Binding-site contacts:
Ligand atom C12 contacts residue LEU121 of chain 1.A at 3.7 Å (hydrophobic).
Ligand atom C30 contacts residue LYS267 of chain 1.A at 3.8 Å.
Ligand atom C30 contacts residue ASP347 of chain 1.A at 3.7 Å.
Ligand atom O9 contacts residue ARG269 of chain 1.A at 3.8 Å.
Ligand atom F17 contacts residue LEU117 of chain 1.A at 3.4 Å.
Ligand atom C24 contacts residue TYR261 of chain 1.A at 3.8 Å (hydrophobic).
Ligand atom N4 contacts residue ARG269 of chain 1.A at 2.9 Å (salt-bridge).
Ligand atom N5 contacts residue ARG269 of chain 1.A at 3.7 Å.
Ligand atom C12 contacts residue LYS120 of chain 1.A at 3.5 Å.
Ligand atom C13 contacts residue MET343 of chain 1.A at 3.5 Å (hydrophobic).
Ligand atom O9 contacts residue LYS120 of chain 1.A at 4.0 Å.
Ligand atom C23 contacts residue ARG269 of chain 1.A at 3.7 Å.
Ligand atom C11 contacts residue LYS120 of chain 1.A at 3.5 Å.
Ligand atom F27 contacts residue GLN264 of chain 1.A at 3.6 Å.
Ligand atom C13 contacts residue GLU339 of chain 1.A at 3.2 Å.
Ligand atom C15 contacts residue GLU339 of chain 1.A at 4.0 Å.
Ligand atom N6 contacts residue ARG269 of chain 1.A at 3.3 Å (salt-bridge).
Ligand atom C10 contacts residue LYS120 of chain 1.A at 3.9 Å.
Ligand atom C14 contacts residue GLU339 of chain 1.A at 3.2 Å.
Ligand atom C12 contacts residue GLU339 of chain 1.A at 4.0 Å.
Ligand atom C29 contacts residue ILE350 of chain 1.A at 3.8 Å (hydrophobic).
Ligand atom C29 contacts residue VAL346 of chain 1.A at 3.4 Å (hydrophobic).
Ligand atom F17 contacts residue LYS120 of chain 1.A at 3.5 Å.
Ligand atom C29 contacts residue MET343 of chain 1.A at 3.5 Å (hydrophobic).
Ligand atom C29 contacts residue ASP347 of chain 1.A at 3.6 Å.
Ligand atom C24 contacts residue GLN264 of chain 1.A at 3.9 Å.
Ligand atom C24 contacts residue ARG269 of chain 1.A at 3.7 Å.
Ligand atom F16 contacts residue MET343 of chain 1.A at 3.2 Å.
Ligand atom F17 contacts residue LEU121 of chain 1.A at 3.3 Å.
Ligand atom F16 contacts residue GLU339 of chain 1.A at 3.3 Å.
Ligand atom C25 contacts residue PHE262 of chain 1.A at 3.9 Å (hydrophobic).
Ligand atom C22 contacts residue LYS267 of chain 1.A at 3.7 Å.
Ligand atom C26 contacts residue MET343 of chain 1.A at 4.0 Å (hydrophobic).
Ligand atom F27 contacts residue ARG269 of chain 1.A at 3.5 Å.
Ligand atom F27 contacts residue PHE268 of chain 1.A at 3.7 Å.
Ligand atom F27 contacts residue LYS267 of chain 1.A at 3.3 Å.
Ligand atom C3 contacts residue ARG269 of chain 1.A at 3.4 Å.
Ligand atom C14 contacts residue MET343 of chain 1.A at 3.6 Å (hydrophobic).
Ligand atom C11 contacts residue LEU121 of chain 1.A at 3.5 Å (hydrophobic).
Ligand atom C12 contacts residue MET343 of chain 1.A at 3.6 Å (hydrophobic).

A protein and the small-molecule ligand that binds it are described below.
Small molecule (SMILES): CC(C)[C@@H](Cc1nnc(NS(=O)(=O)c2cc(F)cc(F)c2)s1)c1cccc(F)c1

Sequence of chain 1.A:
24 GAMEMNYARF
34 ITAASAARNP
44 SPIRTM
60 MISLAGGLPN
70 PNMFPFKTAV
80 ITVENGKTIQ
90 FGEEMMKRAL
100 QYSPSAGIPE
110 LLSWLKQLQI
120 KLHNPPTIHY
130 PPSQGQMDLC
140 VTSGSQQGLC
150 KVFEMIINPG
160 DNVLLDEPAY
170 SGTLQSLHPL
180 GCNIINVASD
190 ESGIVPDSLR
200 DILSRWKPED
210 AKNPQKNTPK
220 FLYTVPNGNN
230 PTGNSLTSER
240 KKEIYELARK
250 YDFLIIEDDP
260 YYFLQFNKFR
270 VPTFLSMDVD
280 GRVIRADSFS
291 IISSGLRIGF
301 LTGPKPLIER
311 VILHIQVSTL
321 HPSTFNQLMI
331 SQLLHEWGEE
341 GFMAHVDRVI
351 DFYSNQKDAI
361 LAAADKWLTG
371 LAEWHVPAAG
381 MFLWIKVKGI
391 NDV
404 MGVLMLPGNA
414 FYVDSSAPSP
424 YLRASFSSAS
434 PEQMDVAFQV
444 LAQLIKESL